This small molecule binds to this protein.
Small molecule (SMILES): CC(=O)N[C@@H]1[C@@H](O)[C@H](O)[C@@H](CO)O[C@H]1O

Binding-site contacts:
Ligand atom C3 contacts residue ASN307 of chain 1.E at 3.8 Å.
Ligand atom C1 contacts residue TRP363 of chain 1.E at 4.1 Å (hydrophobic).
Ligand atom C7 contacts residue ASN307 of chain 1.E at 3.6 Å.
Ligand atom C8 contacts residue LYS303 of chain 1.E at 3.6 Å.
Ligand atom O5 contacts residue TRP363 of chain 1.E at 3.9 Å.
Ligand atom C2 contacts residue ASN307 of chain 1.E at 2.5 Å.
Ligand atom N2 contacts residue ASN307 of chain 1.E at 3.1 Å (h-bond).
Ligand atom C5 contacts residue TRP363 of chain 1.E at 3.8 Å (hydrophobic).
Ligand atom C5 contacts residue ASN307 of chain 1.E at 3.6 Å.
Ligand atom C6 contacts residue TRP363 of chain 1.E at 3.9 Å (hydrophobic).
Ligand atom O5 contacts residue ASN307 of chain 1.E at 2.2 Å (h-bond).
Ligand atom C4 contacts residue ASN307 of chain 1.E at 4.2 Å.
Ligand atom C7 contacts residue LYS303 of chain 1.E at 4.4 Å.
Ligand atom C1 contacts residue ASN307 of chain 1.E at 1.4 Å.
Ligand atom O7 contacts residue ASN307 of chain 1.E at 3.7 Å.

Sequence of chain 1.E:
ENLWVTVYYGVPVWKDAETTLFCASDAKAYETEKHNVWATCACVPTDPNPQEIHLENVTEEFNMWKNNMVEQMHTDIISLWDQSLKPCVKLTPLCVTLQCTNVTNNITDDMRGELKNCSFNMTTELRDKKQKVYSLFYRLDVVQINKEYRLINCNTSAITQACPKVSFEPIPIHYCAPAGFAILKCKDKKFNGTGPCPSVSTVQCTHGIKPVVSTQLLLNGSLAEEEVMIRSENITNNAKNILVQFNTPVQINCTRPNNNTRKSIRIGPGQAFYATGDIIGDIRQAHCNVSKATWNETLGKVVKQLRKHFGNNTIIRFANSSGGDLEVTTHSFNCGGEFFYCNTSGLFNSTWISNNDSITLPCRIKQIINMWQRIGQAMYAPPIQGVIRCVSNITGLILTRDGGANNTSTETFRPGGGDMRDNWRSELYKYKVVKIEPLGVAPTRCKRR